Sequence of chain 1.B:
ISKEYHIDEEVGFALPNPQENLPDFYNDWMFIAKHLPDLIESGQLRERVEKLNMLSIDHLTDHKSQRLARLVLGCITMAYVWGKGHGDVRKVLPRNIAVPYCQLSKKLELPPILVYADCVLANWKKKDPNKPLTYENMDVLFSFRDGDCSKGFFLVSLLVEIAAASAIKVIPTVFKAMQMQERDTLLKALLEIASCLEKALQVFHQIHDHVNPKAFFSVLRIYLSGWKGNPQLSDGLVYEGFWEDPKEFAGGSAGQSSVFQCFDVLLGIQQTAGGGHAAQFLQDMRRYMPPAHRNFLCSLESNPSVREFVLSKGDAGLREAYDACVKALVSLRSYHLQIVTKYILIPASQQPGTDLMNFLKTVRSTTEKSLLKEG

Binding-site contacts:
Ligand atom C4 contacts residue PHE170 of chain 1.B at 3.4 Å (hydrophobic).
Ligand atom C4 contacts residue TYR133 of chain 1.B at 3.6 Å (hydrophobic).
Ligand atom C7 contacts residue GLY269 of chain 1.B at 3.8 Å.
Ligand atom C3 contacts residue PHE170 of chain 1.B at 3.8 Å (hydrophobic).
Ligand atom C33 contacts residue VAL276 of chain 1.B at 3.2 Å (hydrophobic).
Ligand atom C6 contacts residue PHE170 of chain 1.B at 3.7 Å (hydrophobic).
Ligand atom C32 contacts residue VAL276 of chain 1.B at 3.1 Å (hydrophobic).
Ligand atom C14 contacts residue SER174 of chain 1.B at 3.5 Å.
Ligand atom N10 contacts residue SER174 of chain 1.B at 3.0 Å (h-bond).
Ligand atom C8 contacts residue PHE170 of chain 1.B at 3.6 Å (hydrophobic).
Ligand atom C31 contacts residue LEU346 of chain 1.B at 3.5 Å (hydrophobic).
Ligand atom C31 contacts residue ARG350 of chain 1.B at 3.7 Å.
Ligand atom N29 contacts residue LEU349 of chain 1.B at 3.7 Å.
Ligand atom C14 contacts residue PHE170 of chain 1.B at 3.6 Å (hydrophobic).
Ligand atom C19 contacts residue VAL177 of chain 1.B at 3.8 Å (hydrophobic).
Ligand atom C32 contacts residue LEU349 of chain 1.B at 3.7 Å (hydrophobic).
Ligand atom C28 contacts residue LEU349 of chain 1.B at 3.7 Å (hydrophobic).
Ligand atom C30 contacts residue ARG350 of chain 1.B at 3.7 Å.
Ligand atom C28 contacts residue ARG350 of chain 1.B at 3.5 Å.
Ligand atom C31 contacts residue LEU349 of chain 1.B at 3.7 Å (hydrophobic).
Ligand atom CL1 contacts residue CYS136 of chain 1.B at 3.5 Å.
Ligand atom C23 contacts residue ALA271 of chain 1.B at 3.7 Å (hydrophobic).
Ligand atom C3 contacts residue VAL137 of chain 1.B at 3.7 Å (hydrophobic).
Ligand atom C4 contacts residue SER174 of chain 1.B at 3.5 Å.
Ligand atom C11 contacts residue SER174 of chain 1.B at 3.7 Å.
Ligand atom C27 contacts residue PHE277 of chain 1.B at 3.5 Å (hydrophobic).
Ligand atom C22 contacts residue ALA271 of chain 1.B at 3.7 Å (hydrophobic).
Ligand atom CL1 contacts residue GLY269 of chain 1.B at 3.6 Å.
Ligand atom C26 contacts residue PHE277 of chain 1.B at 3.8 Å (hydrophobic).
Ligand atom C13 contacts residue SER174 of chain 1.B at 3.3 Å.
Ligand atom C32 contacts residue LEU346 of chain 1.B at 3.5 Å (hydrophobic).
Ligand atom C5 contacts residue PHE170 of chain 1.B at 3.4 Å (hydrophobic).
Ligand atom C14 contacts residue ILE224 of chain 1.B at 3.5 Å (hydrophobic).
Ligand atom C27 contacts residue HIS353 of chain 1.B at 3.7 Å.
Ligand atom C6 contacts residue ALA271 of chain 1.B at 3.7 Å (hydrophobic).
Ligand atom N29 contacts residue PHE277 of chain 1.B at 3.7 Å.
Ligand atom N29 contacts residue ARG350 of chain 1.B at 2.7 Å (salt-bridge).
Ligand atom C3 contacts residue TYR133 of chain 1.B at 3.5 Å (hydrophobic).
Ligand atom C7 contacts residue SER270 of chain 1.B at 3.5 Å.
Ligand atom C28 contacts residue PHE277 of chain 1.B at 3.2 Å (hydrophobic).

A protein and the small-molecule ligand that binds it are described below.
Small molecule (SMILES): CC[C@@H](NC(=O)c1ccc(Cl)cc1)C1[C@H]2CC(Oc3ccnc4ccccc34)C[C@@H]12